Sequence of chain 1.D:
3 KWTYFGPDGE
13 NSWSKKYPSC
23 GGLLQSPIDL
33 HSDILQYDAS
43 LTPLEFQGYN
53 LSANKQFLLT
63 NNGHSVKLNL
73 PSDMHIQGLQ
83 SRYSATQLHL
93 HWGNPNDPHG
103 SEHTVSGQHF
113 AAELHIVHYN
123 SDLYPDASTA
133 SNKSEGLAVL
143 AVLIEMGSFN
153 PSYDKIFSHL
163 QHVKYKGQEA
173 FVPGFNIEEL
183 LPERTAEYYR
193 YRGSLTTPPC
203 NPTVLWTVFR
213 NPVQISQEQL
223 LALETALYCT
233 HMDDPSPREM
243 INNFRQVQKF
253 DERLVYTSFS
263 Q

Binding-site contacts:
Ligand atom F18 contacts residue LEU139 of chain 1.D at 3.4 Å.
Ligand atom N2 contacts residue HIS93 of chain 1.D at 3.4 Å (h-bond).
Ligand atom N2 contacts residue HIS91 of chain 1.D at 3.4 Å (h-bond).
Ligand atom S1 contacts residue THR198 of chain 1.D at 3.9 Å.
Ligand atom F15 contacts residue CIT1 of chain 1.DA at 2.9 Å.
Ligand atom C14 contacts residue CIT1 of chain 1.DA at 2.1 Å.
Ligand atom C10 contacts residue HIS91 of chain 1.D at 3.7 Å.
Ligand atom S11 contacts residue CIT1 of chain 1.DA at 2.5 Å (h-bond).
Ligand atom F18 contacts residue LEU197 of chain 1.D at 3.8 Å.
Ligand atom O3 contacts residue VAL141 of chain 1.D at 3.8 Å.
Ligand atom O4 contacts residue LEU197 of chain 1.D at 3.3 Å.
Ligand atom F16 contacts residue THR199 of chain 1.D at 3.3 Å.
Ligand atom C9 contacts residue THR199 of chain 1.D at 3.7 Å.
Ligand atom O4 contacts residue TRP208 of chain 1.D at 3.5 Å.
Ligand atom F18 contacts residue VAL119 of chain 1.D at 3.5 Å.
Ligand atom C7 contacts residue LEU197 of chain 1.D at 3.6 Å (hydrophobic).
Ligand atom F16 contacts residue ZN1 of chain 1.Y at 3.5 Å.
Ligand atom C6 contacts residue LEU197 of chain 1.D at 3.9 Å (hydrophobic).
Ligand atom C10 contacts residue THR199 of chain 1.D at 3.5 Å.
Ligand atom S1 contacts residue HIS117 of chain 1.D at 3.8 Å.
Ligand atom C12 contacts residue LEU197 of chain 1.D at 3.7 Å (hydrophobic).
Ligand atom C8 contacts residue CIT1 of chain 1.DA at 3.7 Å.
Ligand atom O3 contacts residue TRP208 of chain 1.D at 3.7 Å.
Ligand atom S1 contacts residue HIS91 of chain 1.D at 3.9 Å.
Ligand atom C5 contacts residue HIS91 of chain 1.D at 3.8 Å.
Ligand atom O3 contacts residue HIS117 of chain 1.D at 3.2 Å (h-bond).
Ligand atom C13 contacts residue CIT1 of chain 1.DA at 2.5 Å.
Ligand atom C9 contacts residue CIT1 of chain 1.DA at 3.7 Å.
Ligand atom O4 contacts residue THR198 of chain 1.D at 3.0 Å (h-bond).
Ligand atom F15 contacts residue THR199 of chain 1.D at 3.6 Å.
Ligand atom S1 contacts residue ZN1 of chain 1.Y at 3.0 Å.
Ligand atom N2 contacts residue HIS117 of chain 1.D at 3.3 Å (h-bond).
Ligand atom C8 contacts residue LEU197 of chain 1.D at 3.8 Å (hydrophobic).
Ligand atom N2 contacts residue ZN1 of chain 1.Y at 2.0 Å.
Ligand atom O3 contacts residue ZN1 of chain 1.Y at 2.9 Å.
Ligand atom O3 contacts residue HIS91 of chain 1.D at 3.4 Å.
Ligand atom F16 contacts residue HIS91 of chain 1.D at 3.5 Å.
Ligand atom N2 contacts residue THR198 of chain 1.D at 2.7 Å (h-bond).
Ligand atom C12 contacts residue CIT1 of chain 1.DA at 2.4 Å.
Ligand atom F17 contacts residue VAL141 of chain 1.D at 3.4 Å.

A protein and the small-molecule ligand that binds it are described below.
Small molecule (SMILES): CCCSc1c(F)c(F)c(S(N)(=O)=O)c(F)c1F